Sequence of chain 1.A:
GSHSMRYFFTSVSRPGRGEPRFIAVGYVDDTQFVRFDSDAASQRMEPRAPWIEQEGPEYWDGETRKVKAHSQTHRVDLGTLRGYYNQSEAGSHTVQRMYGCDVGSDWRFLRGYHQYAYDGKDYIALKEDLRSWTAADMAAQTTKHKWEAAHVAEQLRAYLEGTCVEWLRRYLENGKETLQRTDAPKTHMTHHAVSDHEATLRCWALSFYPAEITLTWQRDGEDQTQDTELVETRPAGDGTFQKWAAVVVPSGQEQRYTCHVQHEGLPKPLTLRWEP

The protein below binds the small molecule below.
Small molecule (SMILES): CC[C@H](C)[C@H](N)C(=O)N[C@@H](CC(C)C)C(=O)N[C@@H](CCCCN)C(=O)N[C@@H](CCC(=O)O)C(=O)N1CCC[C@H]1C(=O)N[C@H](C(=O)N[C@@H](Cc1cnc[nH]1)C(=O)NCC(=O)N[C@H](C(=O)O)C(C)C)C(C)C

Binding-site contacts:
Ligand atom CG2 contacts residue TYR59 of chain 1.A at 3.5 Å (hydrophobic).
Ligand atom N contacts residue TYR171 of chain 1.A at 3.2 Å (h-bond).
Ligand atom O contacts residue ARG97 of chain 1.A at 3.5 Å (salt-bridge).
Ligand atom CA contacts residue TYR159 of chain 1.A at 3.4 Å (hydrophobic).
Ligand atom N contacts residue ASP77 of chain 1.A at 2.8 Å (salt-bridge).
Ligand atom NE2 contacts residue GLN155 of chain 1.A at 3.4 Å (h-bond).
Ligand atom CB contacts residue TYR159 of chain 1.A at 3.5 Å (hydrophobic).
Ligand atom N contacts residue TYR7 of chain 1.A at 3.2 Å (h-bond).
Ligand atom OXT contacts residue TYR84 of chain 1.A at 2.7 Å (h-bond).
Ligand atom CB contacts residue THR143 of chain 1.A at 3.5 Å.
Ligand atom NZ contacts residue LEU156 of chain 1.A at 2.9 Å.
Ligand atom C contacts residue ASP77 of chain 1.A at 3.4 Å.
Ligand atom CG2 contacts residue ARG97 of chain 1.A at 3.2 Å.
Ligand atom C contacts residue TYR159 of chain 1.A at 3.5 Å (hydrophobic).
Ligand atom CG2 contacts residue TYR171 of chain 1.A at 3.3 Å (hydrophobic).
Ligand atom CA contacts residue GLU63 of chain 1.A at 3.3 Å.
Ligand atom N contacts residue GLU63 of chain 1.A at 2.8 Å (salt-bridge).
Ligand atom CA contacts residue TYR7 of chain 1.A at 3.2 Å (hydrophobic).
Ligand atom O contacts residue TRP147 of chain 1.A at 2.8 Å (h-bond).
Ligand atom CA contacts residue ASP77 of chain 1.A at 3.1 Å.
Ligand atom CB contacts residue GLU63 of chain 1.A at 3.2 Å.
Ligand atom CD2 contacts residue VAL152 of chain 1.A at 3.5 Å (hydrophobic).
Ligand atom CD1 contacts residue TRP167 of chain 1.A at 3.5 Å (hydrophobic).
Ligand atom CD2 contacts residue PHE9 of chain 1.A at 3.5 Å (hydrophobic).
Ligand atom CD contacts residue GLN155 of chain 1.A at 3.5 Å.
Ligand atom C contacts residue TYR7 of chain 1.A at 3.3 Å (hydrophobic).
Ligand atom OXT contacts residue THR143 of chain 1.A at 3.0 Å (h-bond).
Ligand atom O contacts residue TYR7 of chain 1.A at 3.5 Å.
Ligand atom CG2 contacts residue TRP167 of chain 1.A at 3.5 Å (hydrophobic).
Ligand atom CD1 contacts residue VAL67 of chain 1.A at 3.5 Å (hydrophobic).
Ligand atom CG contacts residue TYR99 of chain 1.A at 3.4 Å (hydrophobic).
Ligand atom C contacts residue GLU63 of chain 1.A at 3.5 Å.
Ligand atom O contacts residue LYS66 of chain 1.A at 2.9 Å (salt-bridge).
Ligand atom N contacts residue TYR99 of chain 1.A at 3.3 Å (h-bond).
Ligand atom N contacts residue TYR159 of chain 1.A at 3.4 Å.
Ligand atom O contacts residue HIS70 of chain 1.A at 3.3 Å.
Ligand atom CD2 contacts residue TYR7 of chain 1.A at 3.4 Å (hydrophobic).
Ligand atom O contacts residue TYR159 of chain 1.A at 2.3 Å (h-bond).
Ligand atom O contacts residue LYS146 of chain 1.A at 3.0 Å (salt-bridge).
Ligand atom CG1 contacts residue THR73 of chain 1.A at 3.4 Å.